Sequence of chain 1.M:
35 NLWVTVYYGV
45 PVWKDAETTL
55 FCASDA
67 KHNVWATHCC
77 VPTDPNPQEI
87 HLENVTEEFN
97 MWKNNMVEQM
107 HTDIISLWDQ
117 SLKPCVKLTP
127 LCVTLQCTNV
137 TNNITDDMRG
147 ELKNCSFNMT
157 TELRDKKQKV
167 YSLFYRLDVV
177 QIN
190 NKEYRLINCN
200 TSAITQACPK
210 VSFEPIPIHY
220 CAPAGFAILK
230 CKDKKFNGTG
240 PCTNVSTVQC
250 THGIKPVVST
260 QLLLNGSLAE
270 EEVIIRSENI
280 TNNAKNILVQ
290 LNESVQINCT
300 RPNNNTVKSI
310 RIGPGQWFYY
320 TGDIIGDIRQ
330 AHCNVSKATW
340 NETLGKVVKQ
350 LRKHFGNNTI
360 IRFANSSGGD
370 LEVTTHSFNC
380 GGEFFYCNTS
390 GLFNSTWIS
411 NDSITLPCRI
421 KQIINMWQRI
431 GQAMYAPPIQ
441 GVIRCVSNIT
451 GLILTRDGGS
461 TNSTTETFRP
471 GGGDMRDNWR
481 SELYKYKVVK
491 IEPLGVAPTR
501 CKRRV

Binding-site contacts:
Ligand atom C7 contacts residue THR200 of chain 1.M at 4.1 Å.
Ligand atom O6 contacts residue VAL176 of chain 1.M at 4.1 Å.
Ligand atom C7 contacts residue ASN199 of chain 1.M at 3.6 Å.
Ligand atom O5 contacts residue ASN199 of chain 1.M at 2.4 Å (h-bond).
Ligand atom O7 contacts residue ASN199 of chain 1.M at 3.9 Å.
Ligand atom C4 contacts residue ASN199 of chain 1.M at 4.3 Å.
Ligand atom C6 contacts residue VAL176 of chain 1.M at 4.2 Å (hydrophobic).
Ligand atom N2 contacts residue ASN199 of chain 1.M at 2.9 Å (h-bond).
Ligand atom N2 contacts residue THR200 of chain 1.M at 3.8 Å.
Ligand atom C5 contacts residue ILE196 of chain 1.M at 4.5 Å (hydrophobic).
Ligand atom C7 contacts residue ARG310 of chain 1.I at 4.3 Å.
Ligand atom C2 contacts residue ASN199 of chain 1.M at 2.5 Å.
Ligand atom O5 contacts residue ARG194 of chain 1.M at 3.1 Å (salt-bridge).
Ligand atom C8 contacts residue ARG310 of chain 1.I at 4.2 Å.
Ligand atom C6 contacts residue ARG194 of chain 1.M at 4.3 Å.
Ligand atom C1 contacts residue ASN199 of chain 1.M at 1.5 Å.
Ligand atom C8 contacts residue THR200 of chain 1.M at 3.4 Å.
Ligand atom C5 contacts residue ASN199 of chain 1.M at 3.8 Å.
Ligand atom C5 contacts residue ARG194 of chain 1.M at 4.3 Å.
Ligand atom O6 contacts residue ILE196 of chain 1.M at 4.4 Å.
Ligand atom C1 contacts residue ARG194 of chain 1.M at 3.7 Å.
Ligand atom O7 contacts residue ARG310 of chain 1.I at 3.8 Å.
Ligand atom C3 contacts residue ASN199 of chain 1.M at 3.9 Å.
Ligand atom C8 contacts residue ASN199 of chain 1.M at 3.8 Å.

This small molecule binds to this protein.
Small molecule (SMILES): CC(=O)N[C@@H]1[C@@H](O)[C@H](O)[C@@H](CO)O[C@H]1O

Sequence of chain 1.I:
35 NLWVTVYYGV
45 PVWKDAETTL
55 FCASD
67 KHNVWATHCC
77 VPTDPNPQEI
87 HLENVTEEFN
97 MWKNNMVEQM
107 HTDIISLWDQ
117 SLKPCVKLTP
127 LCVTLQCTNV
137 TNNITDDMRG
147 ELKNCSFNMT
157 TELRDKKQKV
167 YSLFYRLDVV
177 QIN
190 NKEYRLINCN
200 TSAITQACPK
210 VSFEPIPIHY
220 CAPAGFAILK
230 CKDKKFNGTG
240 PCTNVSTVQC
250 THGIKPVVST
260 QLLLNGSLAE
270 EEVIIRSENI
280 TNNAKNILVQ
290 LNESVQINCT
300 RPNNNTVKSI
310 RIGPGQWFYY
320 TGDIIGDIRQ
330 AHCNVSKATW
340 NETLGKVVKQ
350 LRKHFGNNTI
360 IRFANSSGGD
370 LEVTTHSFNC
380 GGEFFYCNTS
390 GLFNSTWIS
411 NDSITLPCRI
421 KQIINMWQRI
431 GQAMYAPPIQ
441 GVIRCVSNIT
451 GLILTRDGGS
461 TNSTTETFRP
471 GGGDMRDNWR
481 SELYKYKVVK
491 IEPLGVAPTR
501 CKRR